Sequence of chain 1.B:
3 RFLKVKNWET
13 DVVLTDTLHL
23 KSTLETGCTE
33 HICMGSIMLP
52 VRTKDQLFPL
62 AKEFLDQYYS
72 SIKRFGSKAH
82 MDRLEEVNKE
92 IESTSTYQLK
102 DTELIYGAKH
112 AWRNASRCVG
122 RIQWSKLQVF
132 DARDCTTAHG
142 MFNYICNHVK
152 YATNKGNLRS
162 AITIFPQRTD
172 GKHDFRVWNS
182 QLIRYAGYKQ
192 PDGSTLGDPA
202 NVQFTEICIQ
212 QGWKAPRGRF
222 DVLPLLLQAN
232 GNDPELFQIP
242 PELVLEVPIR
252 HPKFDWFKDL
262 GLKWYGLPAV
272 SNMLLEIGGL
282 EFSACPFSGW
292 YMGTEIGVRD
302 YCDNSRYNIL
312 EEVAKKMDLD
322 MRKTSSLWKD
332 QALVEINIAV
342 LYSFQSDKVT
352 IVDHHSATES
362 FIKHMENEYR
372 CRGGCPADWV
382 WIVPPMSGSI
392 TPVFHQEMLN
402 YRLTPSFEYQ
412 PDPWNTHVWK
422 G

Binding-site contacts:
Ligand atom C05 contacts residue HEM1 of chain 1.G at 3.6 Å.
Ligand atom N01 contacts residue HEM1 of chain 1.G at 3.8 Å.
Ligand atom N28 contacts residue TRP382 of chain 1.B at 4.0 Å.
Ligand atom C07 contacts residue VAL271 of chain 1.B at 3.3 Å (hydrophobic).
Ligand atom C04 contacts residue HEM1 of chain 1.G at 3.3 Å.
Ligand atom C21 contacts residue HEM1 of chain 1.G at 3.6 Å.
Ligand atom N02 contacts residue TRP291 of chain 1.B at 2.8 Å (h-bond).
Ligand atom C10 contacts residue HEM1 of chain 1.G at 3.8 Å.
Ligand atom C25 contacts residue HEM1 of chain 1.G at 3.5 Å.
Ligand atom C03 contacts residue HEM1 of chain 1.G at 3.0 Å.
Ligand atom C10 contacts residue GLU296 of chain 1.B at 3.5 Å.
Ligand atom C11 contacts residue HEM1 of chain 1.G at 3.4 Å.
Ligand atom C02 contacts residue TRP291 of chain 1.B at 4.0 Å (hydrophobic).
Ligand atom C24 contacts residue VAL271 of chain 1.B at 4.0 Å (hydrophobic).
Ligand atom C09 contacts residue GLU296 of chain 1.B at 3.5 Å.
Ligand atom O12 contacts residue VAL271 of chain 1.B at 3.6 Å.
Ligand atom C22 contacts residue TYR410 of chain 1.B at 4.1 Å (hydrophobic).
Ligand atom C06 contacts residue VAL271 of chain 1.B at 3.6 Å (hydrophobic).
Ligand atom N02 contacts residue GLU296 of chain 1.B at 2.7 Å (salt-bridge).
Ligand atom C09 contacts residue VAL271 of chain 1.B at 4.1 Å (hydrophobic).
Ligand atom C08 contacts residue HEM1 of chain 1.G at 3.5 Å.
Ligand atom C23 contacts residue ASN273 of chain 1.B at 3.5 Å.
Ligand atom C07 contacts residue HEM1 of chain 1.G at 3.4 Å.
Ligand atom O12 contacts residue HEM1 of chain 1.G at 3.7 Å.
Ligand atom C09 contacts residue HEM1 of chain 1.G at 3.2 Å.
Ligand atom N02 contacts residue PRO269 of chain 1.B at 3.8 Å.
Ligand atom C05 contacts residue VAL271 of chain 1.B at 4.0 Å (hydrophobic).
Ligand atom C27 contacts residue MET40 of chain 1.B at 4.1 Å (hydrophobic).
Ligand atom C02 contacts residue GLU296 of chain 1.B at 3.5 Å.
Ligand atom N02 contacts residue TYR292 of chain 1.B at 3.8 Å.
Ligand atom C06 contacts residue PHE288 of chain 1.B at 3.6 Å (hydrophobic).
Ligand atom C27 contacts residue TRP382 of chain 1.B at 4.1 Å (hydrophobic).
Ligand atom N28 contacts residue H4B1 of chain 1.H at 4.0 Å.
Ligand atom C24 contacts residue ASN273 of chain 1.B at 3.7 Å.
Ligand atom N01 contacts residue GLU296 of chain 1.B at 2.6 Å (salt-bridge).
Ligand atom C26 contacts residue HEM1 of chain 1.G at 3.2 Å.
Ligand atom C02 contacts residue HEM1 of chain 1.G at 3.6 Å.
Ligand atom C06 contacts residue HEM1 of chain 1.G at 3.1 Å.
Ligand atom N02 contacts residue HEM1 of chain 1.G at 3.7 Å.
Ligand atom C08 contacts residue VAL271 of chain 1.B at 3.6 Å (hydrophobic).

A small-molecule ligand and the protein it binds are described below.
Small molecule (SMILES): NCc1cccc(OCc2ccc3ccc(N)nc3c2)c1